This protein binds this small molecule.
Small molecule (SMILES): C[C@@H]1O[C@@H](O[C@H]2[C@@H](O)[C@H](O)[C@H](O[C@@H]3[C@@H](O)[C@H](O)O[C@H](CO)[C@H]3O)O[C@H]2C)[C@@H](O)[C@H](O[C@H]2O[C@H](CO)[C@H](O)[C@H](O[C@@H]3O[C@H](C(=O)O)[C@@H](O)[C@H](O)[C@H]3O)[C@H]2O)[C@@H]1O

Sequence of chain 2.B:
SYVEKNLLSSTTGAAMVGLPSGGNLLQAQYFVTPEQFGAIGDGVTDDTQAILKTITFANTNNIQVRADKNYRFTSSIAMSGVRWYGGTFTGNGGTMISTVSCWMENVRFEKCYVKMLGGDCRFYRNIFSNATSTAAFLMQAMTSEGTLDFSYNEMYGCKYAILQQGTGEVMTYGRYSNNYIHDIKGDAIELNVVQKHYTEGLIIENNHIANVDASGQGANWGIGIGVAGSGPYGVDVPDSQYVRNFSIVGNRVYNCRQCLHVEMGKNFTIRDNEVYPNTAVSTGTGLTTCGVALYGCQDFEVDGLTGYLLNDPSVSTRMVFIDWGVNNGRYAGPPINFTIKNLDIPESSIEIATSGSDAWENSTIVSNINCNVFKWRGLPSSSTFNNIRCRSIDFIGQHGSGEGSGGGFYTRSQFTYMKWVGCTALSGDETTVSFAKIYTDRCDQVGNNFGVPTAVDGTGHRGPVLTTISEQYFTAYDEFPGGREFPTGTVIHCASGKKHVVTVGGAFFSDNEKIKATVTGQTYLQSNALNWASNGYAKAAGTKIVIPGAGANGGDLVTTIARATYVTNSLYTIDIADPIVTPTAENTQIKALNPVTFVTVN

Binding-site contacts:
Ligand atom O3 contacts residue TRP243 of chain 2.B at 3.1 Å (h-bond).
Ligand atom C1 contacts residue ASN214 of chain 2.B at 3.8 Å.
Ligand atom O2 contacts residue ALA241 of chain 2.B at 3.6 Å (h-bond).
Ligand atom O3 contacts residue ASN242 of chain 2.B at 3.5 Å (h-bond).
Ligand atom O6 contacts residue GLU212 of chain 2.B at 2.9 Å (salt-bridge).
Ligand atom O6A contacts residue HLA1 of chain 2.U at 3.5 Å (h-bond).
Ligand atom O5 contacts residue TRP243 of chain 2.B at 2.9 Å (h-bond).
Ligand atom C6 contacts residue HIS283 of chain 2.B at 3.7 Å.
Ligand atom C1 contacts residue TRP243 of chain 2.B at 3.7 Å (hydrophobic).
Ligand atom O6B contacts residue HLA1 of chain 2.U at 3.6 Å.
Ligand atom C6 contacts residue ILE245 of chain 2.B at 3.5 Å (hydrophobic).
Ligand atom C6 contacts residue HLA1 of chain 2.U at 3.5 Å.
Ligand atom O3 contacts residue ALA241 of chain 2.B at 2.7 Å (h-bond).
Ligand atom C5 contacts residue TYR182 of chain 2.B at 3.3 Å (hydrophobic).
Ligand atom O2 contacts residue ASN242 of chain 2.B at 2.9 Å (h-bond).
Ligand atom O5 contacts residue ASN214 of chain 2.B at 3.9 Å.
Ligand atom O2 contacts residue GLN187 of chain 2.B at 3.2 Å (h-bond).
Ligand atom C6 contacts residue LEU185 of chain 2.B at 3.8 Å (hydrophobic).
Ligand atom C5 contacts residue GLU212 of chain 2.B at 3.6 Å.
Ligand atom C3 contacts residue HLA1 of chain 2.U at 3.3 Å.
Ligand atom C4 contacts residue TYR182 of chain 2.B at 3.2 Å (hydrophobic).
Ligand atom O4 contacts residue GLU212 of chain 2.B at 3.5 Å.
Ligand atom C2 contacts residue ASN242 of chain 2.B at 3.9 Å.
Ligand atom O4 contacts residue HLA1 of chain 2.U at 1.4 Å.
Ligand atom C1 contacts residue GLU285 of chain 2.B at 3.5 Å.
Ligand atom O3 contacts residue HLA1 of chain 2.U at 3.2 Å.
Ligand atom C3 contacts residue ALA241 of chain 2.B at 3.1 Å (hydrophobic).
Ligand atom O6 contacts residue HIS283 of chain 2.B at 3.1 Å.
Ligand atom O2 contacts residue GLN162 of chain 2.B at 3.0 Å (h-bond).
Ligand atom C3 contacts residue TRP243 of chain 2.B at 3.8 Å (hydrophobic).
Ligand atom C6 contacts residue TYR182 of chain 2.B at 3.6 Å (hydrophobic).
Ligand atom O5 contacts residue GLU285 of chain 2.B at 3.1 Å (salt-bridge).
Ligand atom C4 contacts residue TRP243 of chain 2.B at 3.6 Å (hydrophobic).
Ligand atom O1 contacts residue GLU285 of chain 2.B at 2.7 Å (salt-bridge).
Ligand atom O6 contacts residue ALA250 of chain 2.B at 3.6 Å.
Ligand atom C6 contacts residue GLU212 of chain 2.B at 3.1 Å.
Ligand atom C5 contacts residue HLA1 of chain 2.U at 3.4 Å.
Ligand atom C4 contacts residue HLA1 of chain 2.U at 2.2 Å.
Ligand atom C6 contacts residue TRP243 of chain 2.B at 3.7 Å (hydrophobic).
Ligand atom C5 contacts residue TRP243 of chain 2.B at 3.8 Å (hydrophobic).